This small molecule binds to this protein.
Small molecule (SMILES): CC(=O)N[C@H]1[C@H](O[C@H]2[C@H](O)[C@@H](NC(C)=O)CO[C@@H]2CO[C@@H]2O[C@@H](C)[C@@H](O)[C@@H](O)[C@@H]2O)O[C@H](CO)[C@@H](O[C@@H]2O[C@H](CO)[C@@H](O)[C@H](O)[C@@H]2O)[C@@H]1O

Binding-site contacts:
Ligand atom C7 contacts residue PRO64 of chain 28.G at 3.8 Å (hydrophobic).
Ligand atom C3 contacts residue ASN66 of chain 28.G at 3.6 Å.
Ligand atom C8 contacts residue GLN87 of chain 28.G at 4.5 Å.
Ligand atom N2 contacts residue PRO64 of chain 28.G at 4.3 Å.
Ligand atom C4 contacts residue ASN66 of chain 28.G at 4.0 Å.
Ligand atom C8 contacts residue PRO64 of chain 28.G at 3.4 Å (hydrophobic).
Ligand atom N2 contacts residue ILE65 of chain 28.G at 4.4 Å.
Ligand atom C1 contacts residue ASN66 of chain 28.G at 1.4 Å.
Ligand atom C7 contacts residue ASN66 of chain 28.G at 4.0 Å.
Ligand atom C5 contacts residue ASN66 of chain 28.G at 3.5 Å.
Ligand atom O7 contacts residue ASN66 of chain 28.G at 4.3 Å.
Ligand atom C2 contacts residue ASN66 of chain 28.G at 2.2 Å.
Ligand atom N2 contacts residue ASN66 of chain 28.G at 2.8 Å (h-bond).
Ligand atom O7 contacts residue PRO64 of chain 28.G at 3.9 Å.
Ligand atom O5 contacts residue ASN66 of chain 28.G at 2.2 Å (h-bond).

Sequence of chain 28.G:
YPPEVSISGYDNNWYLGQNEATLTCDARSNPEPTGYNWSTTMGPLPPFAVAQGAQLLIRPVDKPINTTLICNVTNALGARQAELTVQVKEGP